Binding-site contacts:
Ligand atom OG1 contacts residue LEU452 of chain 1.B at 3.3 Å (h-bond).
Ligand atom CD1 contacts residue SER456 of chain 1.B at 3.9 Å.
Ligand atom C contacts residue ALA423 of chain 1.B at 3.9 Å (hydrophobic).
Ligand atom O contacts residue ASN285 of chain 1.B at 2.9 Å.
Ligand atom CG1 contacts residue ASN285 of chain 1.B at 3.0 Å.
Ligand atom OXT contacts residue ILE286 of chain 1.B at 3.5 Å.
Ligand atom O contacts residue HIS261 of chain 1.B at 2.9 Å (h-bond).
Ligand atom CG2 contacts residue SER402 of chain 1.B at 3.3 Å.
Ligand atom CD1 contacts residue TYR258 of chain 1.B at 3.7 Å (hydrophobic).
Ligand atom OXT contacts residue TYR258 of chain 1.B at 3.5 Å.
Ligand atom O contacts residue ALA423 of chain 1.B at 3.1 Å (h-bond).
Ligand atom OD1 contacts residue ASN285 of chain 1.B at 3.6 Å.
Ligand atom CG2 contacts residue HIS214 of chain 1.B at 3.5 Å.
Ligand atom OD1 contacts residue HIS214 of chain 1.B at 3.7 Å.
Ligand atom OD2 contacts residue SER260 of chain 1.B at 3.8 Å.
Ligand atom CG2 contacts residue LEU452 of chain 1.B at 3.3 Å (hydrophobic).
Ligand atom C contacts residue HIS261 of chain 1.B at 3.8 Å.
Ligand atom O contacts residue ILE422 of chain 1.B at 3.2 Å.
Ligand atom C contacts residue LYS279 of chain 1.B at 3.8 Å.
Ligand atom CG2 contacts residue LEU452 of chain 1.B at 3.5 Å (hydrophobic).
Ligand atom CG2 contacts residue TRP449 of chain 1.B at 3.6 Å (hydrophobic).
Ligand atom C contacts residue ILE286 of chain 1.B at 3.9 Å (hydrophobic).
Ligand atom OD1 contacts residue GLY259 of chain 1.B at 3.4 Å.
Ligand atom O contacts residue ASN285 of chain 1.B at 3.8 Å.
Ligand atom O contacts residue LEU452 of chain 1.B at 3.8 Å.
Ligand atom CA contacts residue ALA423 of chain 1.B at 3.3 Å (hydrophobic).
Ligand atom OXT contacts residue LYS279 of chain 1.B at 2.9 Å (salt-bridge).
Ligand atom CA contacts residue ASN285 of chain 1.B at 3.5 Å.
Ligand atom OD1 contacts residue SER260 of chain 1.B at 3.2 Å (h-bond).
Ligand atom CB contacts residue LEU452 of chain 1.B at 3.8 Å (hydrophobic).
Ligand atom CG contacts residue ALA423 of chain 1.B at 3.4 Å (hydrophobic).
Ligand atom OD2 contacts residue ALA423 of chain 1.B at 3.7 Å.
Ligand atom O contacts residue ILE286 of chain 1.B at 3.6 Å.
Ligand atom O contacts residue HIS261 of chain 1.B at 3.6 Å.
Ligand atom CG1 contacts residue TYR258 of chain 1.B at 3.7 Å (hydrophobic).
Ligand atom CG2 contacts residue LYS453 of chain 1.B at 3.4 Å.
Ligand atom C contacts residue ASN285 of chain 1.B at 3.7 Å.
Ligand atom O contacts residue ASP283 of chain 1.B at 3.2 Å (salt-bridge).
Ligand atom CB contacts residue ALA423 of chain 1.B at 3.3 Å (hydrophobic).
Ligand atom OD2 contacts residue HIS214 of chain 1.B at 3.9 Å.

Sequence of chain 1.B:
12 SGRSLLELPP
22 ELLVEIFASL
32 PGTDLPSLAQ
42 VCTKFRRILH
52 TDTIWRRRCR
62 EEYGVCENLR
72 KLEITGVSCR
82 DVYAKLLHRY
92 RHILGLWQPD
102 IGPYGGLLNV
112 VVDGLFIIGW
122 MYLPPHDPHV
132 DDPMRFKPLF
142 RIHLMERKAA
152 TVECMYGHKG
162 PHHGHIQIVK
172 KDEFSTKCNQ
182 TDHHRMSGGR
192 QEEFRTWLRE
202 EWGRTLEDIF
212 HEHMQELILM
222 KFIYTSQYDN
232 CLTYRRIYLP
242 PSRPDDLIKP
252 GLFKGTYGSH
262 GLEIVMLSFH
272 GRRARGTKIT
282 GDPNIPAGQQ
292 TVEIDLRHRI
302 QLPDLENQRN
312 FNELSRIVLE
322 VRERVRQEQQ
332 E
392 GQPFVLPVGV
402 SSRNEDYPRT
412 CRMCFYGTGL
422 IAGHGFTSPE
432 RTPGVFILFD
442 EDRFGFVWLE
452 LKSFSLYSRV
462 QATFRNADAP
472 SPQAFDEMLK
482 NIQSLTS

This protein binds this small molecule.
Small molecule (SMILES): CC[C@H](C)[C@H](NC(=O)[C@H](CC(=O)O)NC(=O)[C@@H](NC(=O)[C@H](CC(=O)O)NC(=O)[C@H](CCCN=C(N)N)NC(=O)[C@@H](NC(=O)[C@H](CC(=O)O)NC(=O)[C@@H](NC(=O)[C@@H]1CCCN1)[C@@H](C)O)C(C)C)C(C)C)C(=O)O